Sequence of chain 2.A:
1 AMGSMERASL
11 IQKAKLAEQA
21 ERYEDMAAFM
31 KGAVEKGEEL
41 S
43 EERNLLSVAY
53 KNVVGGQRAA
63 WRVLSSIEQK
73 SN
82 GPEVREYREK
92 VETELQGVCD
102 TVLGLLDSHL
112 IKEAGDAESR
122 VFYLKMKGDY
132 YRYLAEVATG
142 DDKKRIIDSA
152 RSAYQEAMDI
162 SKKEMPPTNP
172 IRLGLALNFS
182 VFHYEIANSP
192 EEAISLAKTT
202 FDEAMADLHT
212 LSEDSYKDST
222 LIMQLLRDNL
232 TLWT

This small molecule binds to this protein.
Small molecule (SMILES): O=C(COc1ccccc1P(=O)(O)O)Nc1cccc(Cl)c1Cl

Binding-site contacts:
Ligand atom OAB contacts residue ARG60 of chain 2.A at 2.8 Å (salt-bridge).
Ligand atom OAB contacts residue ARG133 of chain 2.A at 2.7 Å (salt-bridge).
Ligand atom CAG contacts residue VAL182 of chain 2.A at 3.9 Å (hydrophobic).
Ligand atom CAJ contacts residue ALA61 of chain 2.A at 4.1 Å (hydrophobic).
Ligand atom CAV contacts residue ARG133 of chain 2.A at 4.4 Å.
Ligand atom PAW contacts residue TYR134 of chain 2.A at 3.9 Å.
Ligand atom CAH contacts residue ASN179 of chain 2.A at 3.2 Å.
Ligand atom NAO contacts residue ARG60 of chain 2.A at 4.0 Å.
Ligand atom CAH contacts residue VAL182 of chain 2.A at 4.0 Å (hydrophobic).
Ligand atom CL1 contacts residue ARG60 of chain 2.A at 3.8 Å.
Ligand atom CAR contacts residue ARG60 of chain 2.A at 4.2 Å.
Ligand atom CAL contacts residue VAL182 of chain 2.A at 4.3 Å (hydrophobic).
Ligand atom CAG contacts residue ASN230 of chain 2.A at 4.5 Å.
Ligand atom CAJ contacts residue ARG60 of chain 2.A at 4.2 Å.
Ligand atom CAH contacts residue LEU178 of chain 2.A at 3.8 Å (hydrophobic).
Ligand atom CAR contacts residue GLY57 of chain 2.A at 4.3 Å.
Ligand atom CAM contacts residue ARG133 of chain 2.A at 4.1 Å.
Ligand atom PAW contacts residue ARG60 of chain 2.A at 3.7 Å.
Ligand atom CL2 contacts residue ARG60 of chain 2.A at 3.8 Å.
Ligand atom CL2 contacts residue ALA61 of chain 2.A at 3.6 Å.
Ligand atom OAD contacts residue ASN179 of chain 2.A at 4.2 Å.
Ligand atom OAC contacts residue TYR134 of chain 2.A at 4.1 Å.
Ligand atom OAC contacts residue ARG60 of chain 2.A at 3.1 Å (salt-bridge).
Ligand atom CAR contacts residue ALA61 of chain 2.A at 4.4 Å (hydrophobic).
Ligand atom CAS contacts residue ARG60 of chain 2.A at 3.7 Å.
Ligand atom OAD contacts residue ARG133 of chain 2.A at 2.9 Å (salt-bridge).
Ligand atom PAW contacts residue ARG133 of chain 2.A at 3.6 Å.
Ligand atom CAG contacts residue LEU178 of chain 2.A at 4.0 Å (hydrophobic).
Ligand atom CAJ contacts residue GLY57 of chain 2.A at 3.2 Å.
Ligand atom OAD contacts residue ARG60 of chain 2.A at 4.2 Å.
Ligand atom CL1 contacts residue ARG64 of chain 2.A at 3.2 Å.
Ligand atom CAT contacts residue ARG60 of chain 2.A at 3.8 Å.
Ligand atom OAD contacts residue TYR134 of chain 2.A at 2.7 Å (h-bond).
Ligand atom CAK contacts residue ARG60 of chain 2.A at 3.8 Å.
Ligand atom CAM contacts residue ASN179 of chain 2.A at 3.3 Å.
Ligand atom OAB contacts residue TYR134 of chain 2.A at 3.9 Å.
Ligand atom CL2 contacts residue ARG64 of chain 2.A at 3.4 Å.
Ligand atom CAI contacts residue ARG60 of chain 2.A at 4.2 Å.
Ligand atom CAI contacts residue GLY57 of chain 2.A at 3.7 Å.
Ligand atom CAM contacts residue VAL182 of chain 2.A at 4.5 Å (hydrophobic).